Binding-site contacts:
Ligand atom CBY contacts residue COA1 of chain 1.IA at 4.2 Å.
Ligand atom CBW contacts residue GLY81 of chain 1.H at 4.3 Å.
Ligand atom CBW contacts residue ASN50 of chain 1.G at 3.4 Å.
Ligand atom CBZ contacts residue LYS136 of chain 1.H at 4.2 Å.
Ligand atom CCF contacts residue VAL11 of chain 1.H at 4.4 Å (hydrophobic).
Ligand atom CBX contacts residue LYS136 of chain 1.H at 3.9 Å.
Ligand atom CBW contacts residue COA1 of chain 1.IA at 1.8 Å.
Ligand atom CBX contacts residue ASN50 of chain 1.G at 4.1 Å.
Ligand atom OCH contacts residue COA1 of chain 1.IA at 2.9 Å (h-bond).
Ligand atom CBW contacts residue SER83 of chain 1.H at 4.4 Å.
Ligand atom CBY contacts residue ASN50 of chain 1.G at 4.0 Å.
Ligand atom CCC contacts residue MET15 of chain 1.H at 4.4 Å (hydrophobic).
Ligand atom CBW contacts residue ILE52 of chain 1.G at 4.4 Å (hydrophobic).
Ligand atom CCF contacts residue MET15 of chain 1.H at 4.1 Å (hydrophobic).
Ligand atom CCD contacts residue ALA51 of chain 1.G at 4.2 Å (hydrophobic).
Ligand atom CCE contacts residue PRO80 of chain 1.H at 4.5 Å (hydrophobic).
Ligand atom CCB contacts residue ILE52 of chain 1.G at 4.1 Å (hydrophobic).
Ligand atom CCB contacts residue ALA51 of chain 1.G at 3.9 Å (hydrophobic).
Ligand atom CCC contacts residue THR69 of chain 1.H at 4.5 Å.
Ligand atom OCH contacts residue SER83 of chain 1.H at 4.1 Å.
Ligand atom CCG contacts residue LEU73 of chain 1.H at 4.2 Å (hydrophobic).
Ligand atom CBZ contacts residue GLY81 of chain 1.H at 3.5 Å.
Ligand atom CBX contacts residue COA1 of chain 1.IA at 2.8 Å.
Ligand atom CBY contacts residue ILE52 of chain 1.G at 4.5 Å (hydrophobic).
Ligand atom CCD contacts residue MET15 of chain 1.H at 3.6 Å (hydrophobic).
Ligand atom CBX contacts residue VAL82 of chain 1.H at 4.0 Å (hydrophobic).
Ligand atom CCE contacts residue MET15 of chain 1.H at 4.4 Å (hydrophobic).
Ligand atom OCH contacts residue VAL82 of chain 1.H at 3.8 Å.
Ligand atom CCA contacts residue PRO80 of chain 1.H at 4.1 Å (hydrophobic).
Ligand atom CCG contacts residue VAL11 of chain 1.H at 4.3 Å (hydrophobic).
Ligand atom CCA contacts residue GLY81 of chain 1.H at 4.4 Å.
Ligand atom CBY contacts residue GLY81 of chain 1.H at 4.0 Å.
Ligand atom CCA contacts residue ILE52 of chain 1.G at 3.9 Å (hydrophobic).
Ligand atom CBX contacts residue GLY81 of chain 1.H at 3.5 Å.
Ligand atom CBW contacts residue VAL82 of chain 1.H at 3.7 Å (hydrophobic).
Ligand atom CCC contacts residue PRO80 of chain 1.H at 4.1 Å (hydrophobic).
Ligand atom CBZ contacts residue PRO80 of chain 1.H at 4.0 Å (hydrophobic).
Ligand atom OCH contacts residue LYS136 of chain 1.H at 2.8 Å (salt-bridge).
Ligand atom OCH contacts residue GLY81 of chain 1.H at 3.3 Å (h-bond).

Sequence of chain 1.G:
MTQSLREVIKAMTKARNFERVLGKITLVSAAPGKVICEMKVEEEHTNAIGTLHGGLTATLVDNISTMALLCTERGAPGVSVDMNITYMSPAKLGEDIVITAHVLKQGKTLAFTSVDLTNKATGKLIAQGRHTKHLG

This small molecule binds to this protein.
Small molecule (SMILES): CCCCCCCCCC(C)=O

Sequence of chain 1.H:
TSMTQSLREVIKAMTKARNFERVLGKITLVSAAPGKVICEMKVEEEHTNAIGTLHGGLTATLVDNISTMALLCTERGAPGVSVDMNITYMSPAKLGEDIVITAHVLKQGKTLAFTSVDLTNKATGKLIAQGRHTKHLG